Binding-site contacts:
Ligand atom O3 contacts residue LYS186 of chain 1.D at 3.5 Å (salt-bridge).
Ligand atom O3 contacts residue THR244 of chain 1.D at 3.7 Å.
Ligand atom O2 contacts residue GLU188 of chain 1.D at 2.8 Å (salt-bridge).
Ligand atom O3 contacts residue ARG87 of chain 1.D at 4.2 Å.
Ligand atom C2 contacts residue THR244 of chain 1.D at 3.9 Å.
Ligand atom O2 contacts residue MG1 of chain 1.Y at 1.9 Å.
Ligand atom O1 contacts residue ASP212 of chain 1.D at 3.8 Å.
Ligand atom O2 contacts residue ALA209 of chain 1.D at 4.2 Å.
Ligand atom O3 contacts residue MG1 of chain 1.Y at 4.0 Å.
Ligand atom C1 contacts residue MG1 of chain 1.Y at 2.7 Å.
Ligand atom C2 contacts residue MG1 of chain 1.Y at 2.7 Å.
Ligand atom O1 contacts residue MG1 of chain 1.Y at 1.9 Å.
Ligand atom O2 contacts residue ASP212 of chain 1.D at 2.3 Å (salt-bridge).
Ligand atom C2 contacts residue ASP212 of chain 1.D at 3.6 Å.
Ligand atom C1 contacts residue THR244 of chain 1.D at 4.3 Å.
Ligand atom O3 contacts residue MET207 of chain 1.D at 4.2 Å.
Ligand atom O4 contacts residue THR244 of chain 1.D at 2.9 Å (h-bond).
Ligand atom O4 contacts residue ARG210 of chain 1.D at 3.9 Å.
Ligand atom O2 contacts residue GLY211 of chain 1.D at 4.0 Å.
Ligand atom C2 contacts residue GLY211 of chain 1.D at 4.0 Å.
Ligand atom C1 contacts residue ASP212 of chain 1.D at 4.2 Å.
Ligand atom O3 contacts residue ALA209 of chain 1.D at 4.0 Å.
Ligand atom O1 contacts residue LYS186 of chain 1.D at 2.7 Å (salt-bridge).
Ligand atom C2 contacts residue ALA209 of chain 1.D at 3.7 Å (hydrophobic).
Ligand atom C1 contacts residue LYS186 of chain 1.D at 3.5 Å.
Ligand atom O1 contacts residue GLU188 of chain 1.D at 3.0 Å (salt-bridge).
Ligand atom O4 contacts residue GLY211 of chain 1.D at 3.0 Å (h-bond).
Ligand atom O1 contacts residue ALA209 of chain 1.D at 4.3 Å.
Ligand atom O4 contacts residue MG1 of chain 1.Y at 3.9 Å.
Ligand atom C2 contacts residue GLU188 of chain 1.D at 3.4 Å.
Ligand atom O4 contacts residue ALA209 of chain 1.D at 3.6 Å.
Ligand atom C1 contacts residue ALA209 of chain 1.D at 3.8 Å (hydrophobic).
Ligand atom O4 contacts residue ASP212 of chain 1.D at 3.5 Å (salt-bridge).
Ligand atom O3 contacts residue MET276 of chain 1.D at 4.4 Å.
Ligand atom C1 contacts residue GLU188 of chain 1.D at 3.5 Å.
Ligand atom O4 contacts residue GLU188 of chain 1.D at 4.4 Å.

Sequence of chain 1.D:
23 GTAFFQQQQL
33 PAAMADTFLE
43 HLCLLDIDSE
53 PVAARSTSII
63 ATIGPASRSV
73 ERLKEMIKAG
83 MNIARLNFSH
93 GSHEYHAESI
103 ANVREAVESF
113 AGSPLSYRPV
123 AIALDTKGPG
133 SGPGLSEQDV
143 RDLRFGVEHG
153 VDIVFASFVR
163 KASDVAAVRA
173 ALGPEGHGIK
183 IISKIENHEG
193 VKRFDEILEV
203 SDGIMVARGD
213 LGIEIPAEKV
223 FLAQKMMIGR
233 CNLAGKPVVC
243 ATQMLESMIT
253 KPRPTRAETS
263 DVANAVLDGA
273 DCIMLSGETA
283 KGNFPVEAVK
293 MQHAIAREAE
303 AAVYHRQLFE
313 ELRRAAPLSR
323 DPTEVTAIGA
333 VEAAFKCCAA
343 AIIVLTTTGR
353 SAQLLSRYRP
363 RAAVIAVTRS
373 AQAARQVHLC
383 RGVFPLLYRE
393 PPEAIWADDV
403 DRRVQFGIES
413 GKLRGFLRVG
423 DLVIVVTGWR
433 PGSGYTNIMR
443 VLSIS

The protein below binds the small molecule below.
Small molecule (SMILES): O=C([O-])C(=O)[O-]